Binding-site contacts:
Ligand atom O7 contacts residue ASN339 of chain 1.B at 3.3 Å (h-bond).
Ligand atom C4 contacts residue ASN339 of chain 1.B at 4.2 Å.
Ligand atom C1 contacts residue ASN339 of chain 1.B at 1.4 Å.
Ligand atom C8 contacts residue HIS335 of chain 1.B at 3.5 Å.
Ligand atom C5 contacts residue ASN339 of chain 1.B at 3.6 Å.
Ligand atom C7 contacts residue HIS335 of chain 1.B at 4.3 Å.
Ligand atom C8 contacts residue ASN339 of chain 1.B at 4.4 Å.
Ligand atom O7 contacts residue HIS335 of chain 1.B at 4.2 Å.
Ligand atom C7 contacts residue ASN339 of chain 1.B at 3.3 Å.
Ligand atom O6 contacts residue THR341 of chain 1.B at 4.3 Å.
Ligand atom O5 contacts residue ASN339 of chain 1.B at 2.4 Å (h-bond).
Ligand atom N2 contacts residue ASN339 of chain 1.B at 2.9 Å (h-bond).
Ligand atom C3 contacts residue ASN339 of chain 1.B at 3.8 Å.
Ligand atom C2 contacts residue ASN339 of chain 1.B at 2.5 Å.

This protein binds this small molecule.
Small molecule (SMILES): CC(=O)N[C@@H]1[C@@H](O)[C@H](O)[C@@H](CO)O[C@H]1O

Sequence of chain 1.B:
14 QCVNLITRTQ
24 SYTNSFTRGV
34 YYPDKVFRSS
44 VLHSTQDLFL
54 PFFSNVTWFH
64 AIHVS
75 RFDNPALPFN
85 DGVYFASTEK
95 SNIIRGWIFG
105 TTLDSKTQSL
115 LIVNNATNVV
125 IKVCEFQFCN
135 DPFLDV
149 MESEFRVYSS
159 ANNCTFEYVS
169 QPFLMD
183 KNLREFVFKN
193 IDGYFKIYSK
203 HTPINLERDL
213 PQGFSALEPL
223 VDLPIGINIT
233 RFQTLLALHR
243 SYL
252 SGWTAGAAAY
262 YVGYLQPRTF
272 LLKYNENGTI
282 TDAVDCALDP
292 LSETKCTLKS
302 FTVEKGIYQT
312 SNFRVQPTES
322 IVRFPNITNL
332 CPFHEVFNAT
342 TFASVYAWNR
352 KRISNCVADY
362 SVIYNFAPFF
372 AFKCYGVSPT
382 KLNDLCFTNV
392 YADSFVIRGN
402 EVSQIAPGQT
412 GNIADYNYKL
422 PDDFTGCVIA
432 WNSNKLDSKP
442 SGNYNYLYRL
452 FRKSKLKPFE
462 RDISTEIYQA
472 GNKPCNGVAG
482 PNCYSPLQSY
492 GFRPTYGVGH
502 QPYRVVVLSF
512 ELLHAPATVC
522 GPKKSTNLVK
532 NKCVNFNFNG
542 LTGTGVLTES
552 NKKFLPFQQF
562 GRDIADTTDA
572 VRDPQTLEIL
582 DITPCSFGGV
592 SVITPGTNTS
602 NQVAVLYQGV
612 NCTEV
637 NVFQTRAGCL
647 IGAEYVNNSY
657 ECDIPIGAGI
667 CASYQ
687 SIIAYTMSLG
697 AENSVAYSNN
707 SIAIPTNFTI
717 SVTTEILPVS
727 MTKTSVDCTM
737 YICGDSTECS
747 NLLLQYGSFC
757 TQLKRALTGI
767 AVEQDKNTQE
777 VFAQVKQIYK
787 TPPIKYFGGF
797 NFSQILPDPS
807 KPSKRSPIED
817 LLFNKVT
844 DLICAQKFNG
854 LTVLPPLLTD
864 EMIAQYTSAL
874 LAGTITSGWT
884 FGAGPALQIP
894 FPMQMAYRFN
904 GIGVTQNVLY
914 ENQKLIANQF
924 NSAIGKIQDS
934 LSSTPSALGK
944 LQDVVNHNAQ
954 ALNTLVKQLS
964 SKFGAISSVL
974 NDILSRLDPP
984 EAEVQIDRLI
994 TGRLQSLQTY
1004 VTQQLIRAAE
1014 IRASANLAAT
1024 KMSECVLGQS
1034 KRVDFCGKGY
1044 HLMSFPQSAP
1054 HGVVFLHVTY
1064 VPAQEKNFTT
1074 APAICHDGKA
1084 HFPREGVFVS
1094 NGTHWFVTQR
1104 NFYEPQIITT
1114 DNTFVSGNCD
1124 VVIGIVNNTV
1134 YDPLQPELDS